The protein below binds the small molecule below.
Small molecule (SMILES): CC(C)=CCC/C(C)=C\C#N

Binding-site contacts:
Ligand atom C1 contacts residue PHE54 of chain 1.A at 3.8 Å (hydrophobic).
Ligand atom N1 contacts residue VAL104 of chain 1.A at 3.2 Å.
Ligand atom N1 contacts residue SER108 of chain 1.A at 3.7 Å.
Ligand atom C5 contacts residue MET113 of chain 1.A at 3.6 Å (hydrophobic).
Ligand atom C5 contacts residue LEU10 of chain 1.A at 4.2 Å (hydrophobic).
Ligand atom C10 contacts residue LYS111 of chain 1.A at 4.1 Å.
Ligand atom C8 contacts residue VAL107 of chain 1.A at 3.7 Å (hydrophobic).
Ligand atom C8 contacts residue MET113 of chain 1.A at 3.9 Å (hydrophobic).
Ligand atom C10 contacts residue SER108 of chain 1.A at 3.6 Å.
Ligand atom C5 contacts residue ILE50 of chain 1.A at 4.4 Å (hydrophobic).
Ligand atom C6 contacts residue LEU10 of chain 1.A at 3.9 Å (hydrophobic).
Ligand atom C8 contacts residue THR112 of chain 1.A at 4.2 Å.
Ligand atom N1 contacts residue VAL107 of chain 1.A at 3.9 Å.
Ligand atom C1 contacts residue ILE56 of chain 1.A at 3.9 Å (hydrophobic).
Ligand atom C3 contacts residue PHE54 of chain 1.A at 3.8 Å (hydrophobic).
Ligand atom C7 contacts residue LYS111 of chain 1.A at 3.9 Å.
Ligand atom C1 contacts residue VAL71 of chain 1.A at 3.9 Å (hydrophobic).
Ligand atom C7 contacts residue MET113 of chain 1.A at 3.7 Å (hydrophobic).
Ligand atom C9 contacts residue LEU75 of chain 1.A at 3.6 Å (hydrophobic).
Ligand atom C10 contacts residue VAL104 of chain 1.A at 4.4 Å (hydrophobic).
Ligand atom C2 contacts residue ILE50 of chain 1.A at 3.7 Å (hydrophobic).
Ligand atom C9 contacts residue THR112 of chain 1.A at 4.0 Å.
Ligand atom C2 contacts residue LEU51 of chain 1.A at 3.9 Å (hydrophobic).
Ligand atom C10 contacts residue VAL107 of chain 1.A at 3.5 Å (hydrophobic).
Ligand atom C9 contacts residue MET72 of chain 1.A at 4.0 Å (hydrophobic).
Ligand atom C3 contacts residue ILE50 of chain 1.A at 4.2 Å (hydrophobic).
Ligand atom C7 contacts residue VAL107 of chain 1.A at 4.4 Å (hydrophobic).
Ligand atom C2 contacts residue ILE56 of chain 1.A at 3.5 Å (hydrophobic).
Ligand atom C2 contacts residue PHE54 of chain 1.A at 3.4 Å (hydrophobic).
Ligand atom C9 contacts residue LYS111 of chain 1.A at 3.7 Å.
Ligand atom C8 contacts residue SER108 of chain 1.A at 4.2 Å.
Ligand atom C10 contacts residue MET113 of chain 1.A at 4.1 Å (hydrophobic).
Ligand atom C9 contacts residue MET113 of chain 1.A at 4.3 Å (hydrophobic).
Ligand atom C7 contacts residue MET72 of chain 1.A at 4.5 Å (hydrophobic).
Ligand atom C6 contacts residue MET113 of chain 1.A at 3.7 Å (hydrophobic).
Ligand atom C8 contacts residue LYS111 of chain 1.A at 3.1 Å.
Ligand atom C9 contacts residue VAL116 of chain 1.A at 3.9 Å (hydrophobic).
Ligand atom C4 contacts residue ILE50 of chain 1.A at 4.3 Å (hydrophobic).
Ligand atom C3 contacts residue ILE56 of chain 1.A at 4.0 Å (hydrophobic).

Sequence of chain 1.A:
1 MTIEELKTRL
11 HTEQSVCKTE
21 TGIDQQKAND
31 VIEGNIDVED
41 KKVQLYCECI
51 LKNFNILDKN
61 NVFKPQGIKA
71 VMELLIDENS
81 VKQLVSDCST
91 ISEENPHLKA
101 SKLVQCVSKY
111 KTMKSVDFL